Sequence of chain 1.E:
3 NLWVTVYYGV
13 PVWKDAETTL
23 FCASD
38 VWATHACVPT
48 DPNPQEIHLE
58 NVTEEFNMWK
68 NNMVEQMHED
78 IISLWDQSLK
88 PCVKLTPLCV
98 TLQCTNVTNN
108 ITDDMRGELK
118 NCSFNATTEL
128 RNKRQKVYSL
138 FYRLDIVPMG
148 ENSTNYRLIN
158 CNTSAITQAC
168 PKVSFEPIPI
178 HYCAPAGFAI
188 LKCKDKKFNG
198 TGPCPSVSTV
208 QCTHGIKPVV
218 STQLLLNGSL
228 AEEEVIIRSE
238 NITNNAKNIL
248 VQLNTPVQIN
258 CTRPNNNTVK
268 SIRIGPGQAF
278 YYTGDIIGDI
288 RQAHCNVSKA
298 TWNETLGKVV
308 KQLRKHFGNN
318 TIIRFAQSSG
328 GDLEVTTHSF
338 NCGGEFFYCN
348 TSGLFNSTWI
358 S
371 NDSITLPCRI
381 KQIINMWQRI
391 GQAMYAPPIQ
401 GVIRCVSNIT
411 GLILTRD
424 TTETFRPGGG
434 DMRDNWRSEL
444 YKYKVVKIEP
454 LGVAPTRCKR

This small molecule binds to this protein.
Small molecule (SMILES): CC(=O)N[C@@H]1[C@@H](O)[C@H](O)[C@@H](CO)O[C@H]1O

Binding-site contacts:
Ligand atom C4 contacts residue ASN107 of chain 1.E at 4.4 Å.
Ligand atom O5 contacts residue ASN107 of chain 1.E at 2.5 Å (h-bond).
Ligand atom C7 contacts residue ASN107 of chain 1.E at 3.9 Å.
Ligand atom N2 contacts residue ASN107 of chain 1.E at 2.9 Å (h-bond).
Ligand atom C2 contacts residue ASN107 of chain 1.E at 2.5 Å.
Ligand atom C3 contacts residue ASN107 of chain 1.E at 3.9 Å.
Ligand atom C1 contacts residue ASN107 of chain 1.E at 1.5 Å.
Ligand atom O7 contacts residue ASN107 of chain 1.E at 4.4 Å.
Ligand atom C5 contacts residue ASN107 of chain 1.E at 3.8 Å.